Sequence of chain 1.E:
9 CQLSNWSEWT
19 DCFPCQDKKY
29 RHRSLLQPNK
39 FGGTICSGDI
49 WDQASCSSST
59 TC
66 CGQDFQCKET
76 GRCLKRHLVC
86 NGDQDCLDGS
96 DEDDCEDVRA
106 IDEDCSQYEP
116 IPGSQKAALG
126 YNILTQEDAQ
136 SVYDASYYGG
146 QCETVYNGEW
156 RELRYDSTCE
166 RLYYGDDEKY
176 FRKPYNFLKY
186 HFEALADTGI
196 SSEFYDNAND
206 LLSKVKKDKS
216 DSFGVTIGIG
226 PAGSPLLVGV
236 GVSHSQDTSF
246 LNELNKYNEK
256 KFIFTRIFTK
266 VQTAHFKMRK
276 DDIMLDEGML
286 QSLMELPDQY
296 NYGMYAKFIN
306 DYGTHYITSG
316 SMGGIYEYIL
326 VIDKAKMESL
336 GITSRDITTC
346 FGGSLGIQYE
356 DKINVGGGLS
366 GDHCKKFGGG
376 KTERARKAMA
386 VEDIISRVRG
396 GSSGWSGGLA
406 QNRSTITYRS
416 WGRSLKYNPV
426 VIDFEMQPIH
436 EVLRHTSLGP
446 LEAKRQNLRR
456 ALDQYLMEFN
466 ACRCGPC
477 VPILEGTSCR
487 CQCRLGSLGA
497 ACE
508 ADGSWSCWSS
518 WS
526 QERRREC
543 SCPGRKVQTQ

Binding-site contacts:
Ligand atom C4 contacts residue GLU209 of chain 1.G at 3.2 Å.
Ligand atom C2 contacts residue THR211 of chain 1.G at 4.2 Å.
Ligand atom C2 contacts residue GLU209 of chain 1.G at 3.4 Å.
Ligand atom N2 contacts residue ASN256 of chain 1.G at 2.9 Å (h-bond).
Ligand atom N2 contacts residue GLU209 of chain 1.G at 4.4 Å.
Ligand atom C4 contacts residue ASN256 of chain 1.G at 4.3 Å.
Ligand atom O7 contacts residue ASN256 of chain 1.G at 4.5 Å.
Ligand atom C8 contacts residue LYS357 of chain 1.G at 4.1 Å.
Ligand atom C7 contacts residue GLU209 of chain 1.G at 4.4 Å.
Ligand atom O5 contacts residue THR211 of chain 1.G at 2.4 Å (h-bond).
Ligand atom C5 contacts residue THR211 of chain 1.G at 3.5 Å.
Ligand atom O5 contacts residue ASN256 of chain 1.G at 2.4 Å (h-bond).
Ligand atom N2 contacts residue THR258 of chain 1.G at 4.2 Å.
Ligand atom O4 contacts residue GLU209 of chain 1.G at 4.1 Å.
Ligand atom C5 contacts residue GLU209 of chain 1.G at 4.3 Å.
Ligand atom C1 contacts residue ASN256 of chain 1.G at 1.5 Å.
Ligand atom C8 contacts residue ASP355 of chain 1.G at 3.5 Å.
Ligand atom C3 contacts residue GLU209 of chain 1.G at 3.4 Å.
Ligand atom C2 contacts residue ASN256 of chain 1.G at 2.5 Å.
Ligand atom C1 contacts residue THR211 of chain 1.G at 3.3 Å.
Ligand atom O7 contacts residue THR258 of chain 1.G at 2.5 Å (h-bond).
Ligand atom O7 contacts residue GLU257 of chain 1.G at 4.3 Å.
Ligand atom C8 contacts residue THR258 of chain 1.G at 3.5 Å.
Ligand atom O7 contacts residue GLU209 of chain 1.G at 3.5 Å (salt-bridge).
Ligand atom C5 contacts residue ASN256 of chain 1.G at 3.7 Å.
Ligand atom O6 contacts residue THR211 of chain 1.G at 3.7 Å.
Ligand atom C4 contacts residue THR211 of chain 1.G at 4.3 Å.
Ligand atom C7 contacts residue THR258 of chain 1.G at 3.1 Å.
Ligand atom C3 contacts residue ASN256 of chain 1.G at 3.8 Å.
Ligand atom C6 contacts residue THR211 of chain 1.G at 3.4 Å.
Ligand atom O5 contacts residue GLU209 of chain 1.G at 4.3 Å.
Ligand atom C7 contacts residue ASN256 of chain 1.G at 3.9 Å.
Ligand atom O3 contacts residue GLU209 of chain 1.G at 2.9 Å (salt-bridge).
Ligand atom C6 contacts residue CYS369 of chain 1.E at 4.4 Å (hydrophobic).
Ligand atom C1 contacts residue GLU209 of chain 1.G at 4.5 Å.

Sequence of chain 1.G:
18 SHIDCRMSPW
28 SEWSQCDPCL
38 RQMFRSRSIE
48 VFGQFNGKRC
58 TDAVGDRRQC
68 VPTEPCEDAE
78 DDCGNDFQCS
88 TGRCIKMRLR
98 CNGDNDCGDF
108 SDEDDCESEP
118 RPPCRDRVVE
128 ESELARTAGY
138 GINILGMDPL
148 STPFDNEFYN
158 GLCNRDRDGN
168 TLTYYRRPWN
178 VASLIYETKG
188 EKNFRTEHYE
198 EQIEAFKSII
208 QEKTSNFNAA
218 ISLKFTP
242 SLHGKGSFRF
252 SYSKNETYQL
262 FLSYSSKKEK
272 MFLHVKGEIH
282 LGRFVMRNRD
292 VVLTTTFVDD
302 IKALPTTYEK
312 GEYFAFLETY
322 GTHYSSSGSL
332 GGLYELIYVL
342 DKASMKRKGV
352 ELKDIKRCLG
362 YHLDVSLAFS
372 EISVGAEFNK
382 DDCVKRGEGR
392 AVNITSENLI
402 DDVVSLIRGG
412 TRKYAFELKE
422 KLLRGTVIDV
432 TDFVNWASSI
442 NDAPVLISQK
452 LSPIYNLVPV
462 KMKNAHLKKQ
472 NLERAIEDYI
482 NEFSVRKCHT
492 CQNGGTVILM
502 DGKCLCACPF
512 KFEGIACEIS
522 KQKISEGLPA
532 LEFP

The protein below binds the small molecule below.
Small molecule (SMILES): CC(=O)N[C@@H]1[C@@H](O)[C@H](O)[C@@H](CO)O[C@H]1O